Sequence of chain 1.D:
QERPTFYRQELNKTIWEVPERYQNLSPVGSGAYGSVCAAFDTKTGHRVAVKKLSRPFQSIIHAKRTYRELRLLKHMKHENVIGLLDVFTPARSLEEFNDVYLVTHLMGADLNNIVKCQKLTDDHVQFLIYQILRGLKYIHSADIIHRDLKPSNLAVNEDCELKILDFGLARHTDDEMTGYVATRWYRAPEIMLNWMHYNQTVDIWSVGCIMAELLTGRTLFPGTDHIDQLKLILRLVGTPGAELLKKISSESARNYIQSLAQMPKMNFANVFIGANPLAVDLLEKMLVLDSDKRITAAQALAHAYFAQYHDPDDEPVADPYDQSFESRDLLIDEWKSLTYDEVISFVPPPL

Binding-site contacts:
Ligand atom CA1 contacts residue SER33 of chain 1.D at 3.1 Å.
Ligand atom CC6 contacts residue ALA52 of chain 1.D at 3.6 Å (hydrophobic).
Ligand atom CD2 contacts residue VAL39 of chain 1.D at 3.8 Å (hydrophobic).
Ligand atom CB1 contacts residue ALA52 of chain 1.D at 3.9 Å (hydrophobic).
Ligand atom CA5 contacts residue LEU168 of chain 1.D at 3.6 Å (hydrophobic).
Ligand atom NA3 contacts residue ASP113 of chain 1.D at 3.0 Å (salt-bridge).
Ligand atom CD2 contacts residue SER33 of chain 1.D at 3.9 Å.
Ligand atom CB3 contacts residue THR107 of chain 1.D at 3.8 Å.
Ligand atom CB2 contacts residue ALA52 of chain 1.D at 3.5 Å (hydrophobic).
Ligand atom CC6 contacts residue THR107 of chain 1.D at 3.6 Å.
Ligand atom CC4 contacts residue ALA52 of chain 1.D at 3.7 Å (hydrophobic).
Ligand atom CC4 contacts residue MET110 of chain 1.D at 3.8 Å (hydrophobic).
Ligand atom CB2 contacts residue THR107 of chain 1.D at 3.6 Å.
Ligand atom CD5 contacts residue VAL39 of chain 1.D at 4.0 Å (hydrophobic).
Ligand atom CA4 contacts residue ASP113 of chain 1.D at 3.6 Å.
Ligand atom CB2 contacts residue LYS54 of chain 1.D at 3.8 Å.
Ligand atom CB2 contacts residue LEU105 of chain 1.D at 3.7 Å (hydrophobic).
Ligand atom ND3 contacts residue VAL39 of chain 1.D at 3.7 Å.
Ligand atom CA2 contacts residue SER33 of chain 1.D at 3.9 Å.
Ligand atom CD2 contacts residue GLY34 of chain 1.D at 3.5 Å.
Ligand atom FB7 contacts residue THR107 of chain 1.D at 3.8 Å.
Ligand atom NC5 contacts residue HIS108 of chain 1.D at 3.9 Å.
Ligand atom ND3 contacts residue GLY34 of chain 1.D at 3.8 Å.
Ligand atom CC1 contacts residue THR107 of chain 1.D at 3.8 Å.
Ligand atom FB7 contacts residue LEU105 of chain 1.D at 3.2 Å.
Ligand atom CC6 contacts residue MET110 of chain 1.D at 3.8 Å (hydrophobic).
Ligand atom FB7 contacts residue VAL106 of chain 1.D at 3.5 Å.
Ligand atom NC3 contacts residue ALA52 of chain 1.D at 4.0 Å.
Ligand atom NA3 contacts residue SER155 of chain 1.D at 3.6 Å (h-bond).
Ligand atom NC7 contacts residue MET110 of chain 1.D at 3.1 Å (h-bond).
Ligand atom NC5 contacts residue ALA52 of chain 1.D at 3.5 Å.
Ligand atom CC1 contacts residue ALA52 of chain 1.D at 3.9 Å (hydrophobic).
Ligand atom CB1 contacts residue LYS54 of chain 1.D at 3.9 Å.
Ligand atom NC5 contacts residue LEU109 of chain 1.D at 3.9 Å.
Ligand atom NC5 contacts residue MET110 of chain 1.D at 3.0 Å (h-bond).
Ligand atom CD4 contacts residue VAL39 of chain 1.D at 3.8 Å (hydrophobic).
Ligand atom CB3 contacts residue LEU105 of chain 1.D at 3.9 Å (hydrophobic).
Ligand atom NC7 contacts residue LEU109 of chain 1.D at 3.6 Å.
Ligand atom CC6 contacts residue HIS108 of chain 1.D at 3.6 Å.
Ligand atom CA4 contacts residue SER155 of chain 1.D at 3.6 Å.

The small molecule below binds the protein below.
Small molecule (SMILES): Nc1nccc(-c2c(-c3ccc(F)cc3)ncn2C2CCNCC2)n1